Sequence of chain 55.A:
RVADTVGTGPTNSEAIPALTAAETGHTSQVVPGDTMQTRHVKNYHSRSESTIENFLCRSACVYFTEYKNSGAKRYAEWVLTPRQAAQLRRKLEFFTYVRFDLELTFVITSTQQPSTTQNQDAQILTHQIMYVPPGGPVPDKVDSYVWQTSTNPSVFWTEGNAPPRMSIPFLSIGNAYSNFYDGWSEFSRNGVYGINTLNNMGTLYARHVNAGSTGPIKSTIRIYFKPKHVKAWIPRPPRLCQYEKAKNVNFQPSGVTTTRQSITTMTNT

Sequence of chain 55.C:
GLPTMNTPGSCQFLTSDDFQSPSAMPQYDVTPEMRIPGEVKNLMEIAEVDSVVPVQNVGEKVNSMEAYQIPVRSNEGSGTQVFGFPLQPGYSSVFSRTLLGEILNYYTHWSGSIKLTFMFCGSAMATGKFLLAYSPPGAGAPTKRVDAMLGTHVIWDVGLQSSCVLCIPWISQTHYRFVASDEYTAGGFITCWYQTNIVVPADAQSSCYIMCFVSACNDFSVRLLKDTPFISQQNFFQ

The protein below binds the small molecule below.
Small molecule (SMILES): O=C(O)c1ccc(NS(=O)(=O)c2ccc(N3C(=O)c4ccccc4C3=O)cc2)cc1

Sequence of chain 50.A:
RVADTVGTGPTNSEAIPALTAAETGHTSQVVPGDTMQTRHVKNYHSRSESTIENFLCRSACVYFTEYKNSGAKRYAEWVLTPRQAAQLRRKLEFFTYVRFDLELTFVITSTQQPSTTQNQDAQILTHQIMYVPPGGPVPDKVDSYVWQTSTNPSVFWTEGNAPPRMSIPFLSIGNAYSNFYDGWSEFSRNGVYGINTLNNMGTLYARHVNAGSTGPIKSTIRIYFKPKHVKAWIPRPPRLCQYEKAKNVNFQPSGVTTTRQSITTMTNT

Binding-site contacts:
Ligand atom O1 contacts residue GLN233 of chain 55.C at 3.6 Å.
Ligand atom C5 contacts residue ASP155 of chain 50.A at 2.5 Å.
Ligand atom O4 contacts residue PHE236 of chain 55.C at 2.6 Å.
Ligand atom C8 contacts residue ASP155 of chain 50.A at 3.7 Å.
Ligand atom C6 contacts residue SER156 of chain 50.A at 3.4 Å.
Ligand atom N1 contacts residue SER156 of chain 50.A at 2.9 Å.
Ligand atom O5 contacts residue ARG234 of chain 55.A at 2.7 Å (salt-bridge).
Ligand atom C21 contacts residue ARG234 of chain 55.A at 3.5 Å.
Ligand atom O4 contacts residue PHE76 of chain 55.A at 2.2 Å.
Ligand atom C3 contacts residue SER156 of chain 50.A at 3.2 Å.
Ligand atom C1 contacts residue GLN160 of chain 50.A at 2.6 Å.
Ligand atom C4 contacts residue SER156 of chain 50.A at 3.0 Å.
Ligand atom O2 contacts residue GLN233 of chain 55.C at 2.9 Å (h-bond).
Ligand atom O5 contacts residue ARG219 of chain 50.A at 3.5 Å (salt-bridge).
Ligand atom C13 contacts residue PHE236 of chain 55.C at 3.4 Å (hydrophobic).
Ligand atom C20 contacts residue PHE76 of chain 55.A at 3.2 Å (hydrophobic).
Ligand atom C21 contacts residue GLN160 of chain 50.A at 3.6 Å.
Ligand atom S1 contacts residue GLN234 of chain 55.C at 2.2 Å (h-bond).
Ligand atom C4 contacts residue ASP155 of chain 50.A at 1.9 Å.
Ligand atom C12 contacts residue GLN234 of chain 55.C at 2.8 Å.
Ligand atom C13 contacts residue PHE76 of chain 55.A at 2.9 Å (hydrophobic).
Ligand atom C6 contacts residue GLN160 of chain 50.A at 2.9 Å.
Ligand atom C14 contacts residue PHE76 of chain 55.A at 3.3 Å (hydrophobic).
Ligand atom C7 contacts residue GLN234 of chain 55.C at 2.2 Å.
Ligand atom C2 contacts residue GLN160 of chain 50.A at 3.5 Å.
Ligand atom N1 contacts residue ASP155 of chain 50.A at 2.5 Å (salt-bridge).
Ligand atom C5 contacts residue SER156 of chain 50.A at 2.9 Å.
Ligand atom C8 contacts residue GLN234 of chain 55.C at 2.9 Å.
Ligand atom C1 contacts residue TYR157 of chain 50.A at 3.5 Å (hydrophobic).
Ligand atom O6 contacts residue ARG234 of chain 55.A at 3.4 Å (salt-bridge).
Ligand atom C3 contacts residue ASP155 of chain 50.A at 3.0 Å.
Ligand atom C6 contacts residue TYR157 of chain 50.A at 2.6 Å (hydrophobic).
Ligand atom N1 contacts residue TYR157 of chain 50.A at 2.5 Å (h-bond).
Ligand atom O2 contacts residue GLN234 of chain 55.C at 2.5 Å (h-bond).
Ligand atom O6 contacts residue GLN160 of chain 50.A at 2.9 Å.
Ligand atom C4 contacts residue TYR157 of chain 50.A at 3.5 Å (hydrophobic).
Ligand atom C2 contacts residue SER156 of chain 50.A at 3.6 Å.
Ligand atom C5 contacts residue TYR157 of chain 50.A at 2.8 Å (hydrophobic).
Ligand atom O2 contacts residue TYR157 of chain 50.A at 3.4 Å.
Ligand atom O1 contacts residue GLN234 of chain 55.C at 2.6 Å (h-bond).